A small-molecule ligand and the protein it binds are described below.
Small molecule (SMILES): C[N+](C)(C)CCO[P](=O)([O-])O[P](=O)(O)OC[C@H]1O[C@@H](n2ccc(N)nc2=O)[C@H](O)[C@@H]1O

Sequence of chain 1.B:
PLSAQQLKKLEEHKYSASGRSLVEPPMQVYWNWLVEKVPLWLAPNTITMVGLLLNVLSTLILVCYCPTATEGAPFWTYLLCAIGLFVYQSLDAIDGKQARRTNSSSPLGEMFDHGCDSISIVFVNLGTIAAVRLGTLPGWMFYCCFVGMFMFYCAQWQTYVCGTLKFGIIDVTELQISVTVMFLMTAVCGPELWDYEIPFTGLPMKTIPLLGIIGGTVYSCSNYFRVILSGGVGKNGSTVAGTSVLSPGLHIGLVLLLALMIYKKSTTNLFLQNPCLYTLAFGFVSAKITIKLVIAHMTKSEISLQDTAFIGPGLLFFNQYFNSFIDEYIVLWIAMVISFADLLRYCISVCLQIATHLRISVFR

Binding-site contacts:
Ligand atom C4 contacts residue GLY128 of chain 1.B at 3.6 Å.
Ligand atom O2 contacts residue ALA118 of chain 1.B at 3.3 Å.
Ligand atom C5' contacts residue GLY115 of chain 1.B at 3.8 Å.
Ligand atom O3A contacts residue MG1 of chain 1.S at 3.9 Å.
Ligand atom O2A contacts residue MG1 of chain 1.S at 2.1 Å.
Ligand atom C2 contacts residue GLY128 of chain 1.B at 3.5 Å.
Ligand atom PA contacts residue MG1 of chain 1.S at 3.5 Å.
Ligand atom O4' contacts residue ALA118 of chain 1.B at 3.7 Å.
Ligand atom C5 contacts residue GLY128 of chain 1.B at 3.3 Å.
Ligand atom C6 contacts residue GLY128 of chain 1.B at 3.4 Å.
Ligand atom O3B contacts residue MG1 of chain 1.S at 2.2 Å.
Ligand atom N3 contacts residue PRO63 of chain 1.B at 3.6 Å.
Ligand atom O3' contacts residue TYR34 of chain 1.B at 3.2 Å.
Ligand atom O1A contacts residue ARG119 of chain 1.B at 2.8 Å (salt-bridge).
Ligand atom C17 contacts residue THR192 of chain 1.B at 3.8 Å.
Ligand atom C5 contacts residue ASP132 of chain 1.B at 3.9 Å.
Ligand atom N3 contacts residue ALA118 of chain 1.B at 3.9 Å.
Ligand atom O2' contacts residue GLU129 of chain 1.B at 3.7 Å.
Ligand atom O3B contacts residue ASP132 of chain 1.B at 3.3 Å (salt-bridge).
Ligand atom N3 contacts residue GLY128 of chain 1.B at 3.4 Å.
Ligand atom N4 contacts residue PRO63 of chain 1.B at 3.3 Å.
Ligand atom N1 contacts residue ALA118 of chain 1.B at 3.9 Å.
Ligand atom N4 contacts residue ASN64 of chain 1.B at 3.2 Å (h-bond).
Ligand atom PA contacts residue GLY115 of chain 1.B at 3.7 Å.
Ligand atom C5' contacts residue ARG119 of chain 1.B at 3.8 Å.
Ligand atom O2A contacts residue GLY115 of chain 1.B at 3.2 Å.
Ligand atom PB contacts residue MG1 of chain 1.S at 3.5 Å.
Ligand atom C6 contacts residue ASP132 of chain 1.B at 3.7 Å.
Ligand atom C4 contacts residue PRO63 of chain 1.B at 3.7 Å (hydrophobic).
Ligand atom C17 contacts residue TRP50 of chain 1.B at 3.7 Å (hydrophobic).
Ligand atom C2 contacts residue ALA118 of chain 1.B at 3.4 Å (hydrophobic).
Ligand atom O2B contacts residue TYR34 of chain 1.B at 3.6 Å.
Ligand atom C2' contacts residue GLU129 of chain 1.B at 3.8 Å.
Ligand atom O3B contacts residue ASP111 of chain 1.B at 3.2 Å (salt-bridge).
Ligand atom C14 contacts residue ASP111 of chain 1.B at 3.8 Å.
Ligand atom O1A contacts residue GLY115 of chain 1.B at 3.3 Å.
Ligand atom C15 contacts residue ASP111 of chain 1.B at 3.6 Å.
Ligand atom N1 contacts residue GLY128 of chain 1.B at 3.8 Å.
Ligand atom O2A contacts residue ASP132 of chain 1.B at 3.2 Å (salt-bridge).
Ligand atom O3A contacts residue TYR34 of chain 1.B at 3.7 Å.